A protein and the small-molecule ligand that binds it are described below.
Small molecule (SMILES): CC(=O)N[C@@H]1[C@@H](O)[C@H](O)[C@@H](CO)O[C@H]1O

Sequence of chain 2.A:
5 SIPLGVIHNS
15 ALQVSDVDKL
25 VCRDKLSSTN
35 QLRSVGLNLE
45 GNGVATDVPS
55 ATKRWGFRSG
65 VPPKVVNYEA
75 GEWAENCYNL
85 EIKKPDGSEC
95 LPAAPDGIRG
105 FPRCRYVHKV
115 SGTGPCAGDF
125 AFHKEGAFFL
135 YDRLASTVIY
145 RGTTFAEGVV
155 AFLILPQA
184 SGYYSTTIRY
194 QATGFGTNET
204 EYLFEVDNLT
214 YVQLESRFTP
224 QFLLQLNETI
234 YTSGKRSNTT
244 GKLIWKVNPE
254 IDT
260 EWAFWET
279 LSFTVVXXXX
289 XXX

Binding-site contacts:
Ligand atom C4 contacts residue ASN241 of chain 2.A at 4.2 Å.
Ligand atom N2 contacts residue GLY237 of chain 2.A at 4.2 Å.
Ligand atom C6 contacts residue VAL283 of chain 2.A at 3.9 Å (hydrophobic).
Ligand atom O6 contacts residue VAL283 of chain 2.A at 4.1 Å.
Ligand atom O6 contacts residue ASN241 of chain 2.A at 3.9 Å.
Ligand atom O7 contacts residue GLY237 of chain 2.A at 3.0 Å (h-bond).
Ligand atom C5 contacts residue ASN241 of chain 2.A at 3.7 Å.
Ligand atom C3 contacts residue GLY237 of chain 2.A at 3.9 Å.
Ligand atom C6 contacts residue ASN241 of chain 2.A at 4.5 Å.
Ligand atom C4 contacts residue GLY237 of chain 2.A at 4.1 Å.
Ligand atom C7 contacts residue ASN241 of chain 2.A at 4.0 Å.
Ligand atom O3 contacts residue LYS238 of chain 2.A at 4.2 Å.
Ligand atom N2 contacts residue ASN241 of chain 2.A at 2.9 Å (h-bond).
Ligand atom C7 contacts residue GLY237 of chain 2.A at 4.0 Å.
Ligand atom O3 contacts residue GLY237 of chain 2.A at 3.4 Å (h-bond).
Ligand atom C2 contacts residue ASN241 of chain 2.A at 2.5 Å.
Ligand atom C1 contacts residue ASN241 of chain 2.A at 1.4 Å.
Ligand atom C2 contacts residue GLY237 of chain 2.A at 3.6 Å.
Ligand atom C3 contacts residue ASN241 of chain 2.A at 3.8 Å.
Ligand atom O5 contacts residue ASN241 of chain 2.A at 2.4 Å (h-bond).
Ligand atom C1 contacts residue ARG239 of chain 2.A at 4.5 Å.
Ligand atom O5 contacts residue ARG239 of chain 2.A at 3.9 Å.